Sequence of chain 1.B:
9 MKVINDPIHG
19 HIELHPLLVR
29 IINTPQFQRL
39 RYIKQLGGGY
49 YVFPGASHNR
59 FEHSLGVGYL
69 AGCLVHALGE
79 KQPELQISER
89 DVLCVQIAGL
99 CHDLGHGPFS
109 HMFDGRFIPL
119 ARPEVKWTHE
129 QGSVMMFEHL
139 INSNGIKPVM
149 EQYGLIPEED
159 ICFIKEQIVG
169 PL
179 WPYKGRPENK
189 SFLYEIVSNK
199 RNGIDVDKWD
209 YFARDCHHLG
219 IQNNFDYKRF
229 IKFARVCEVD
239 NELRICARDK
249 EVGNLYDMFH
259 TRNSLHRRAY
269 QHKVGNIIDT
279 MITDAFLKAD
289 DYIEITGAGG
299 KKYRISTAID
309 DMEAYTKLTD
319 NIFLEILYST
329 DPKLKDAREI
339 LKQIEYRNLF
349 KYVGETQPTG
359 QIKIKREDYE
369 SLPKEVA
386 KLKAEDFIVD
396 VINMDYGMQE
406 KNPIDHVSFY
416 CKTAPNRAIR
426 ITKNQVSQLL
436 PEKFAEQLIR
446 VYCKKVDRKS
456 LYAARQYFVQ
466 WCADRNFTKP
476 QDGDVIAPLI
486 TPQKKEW

Sequence of chain 2.B:
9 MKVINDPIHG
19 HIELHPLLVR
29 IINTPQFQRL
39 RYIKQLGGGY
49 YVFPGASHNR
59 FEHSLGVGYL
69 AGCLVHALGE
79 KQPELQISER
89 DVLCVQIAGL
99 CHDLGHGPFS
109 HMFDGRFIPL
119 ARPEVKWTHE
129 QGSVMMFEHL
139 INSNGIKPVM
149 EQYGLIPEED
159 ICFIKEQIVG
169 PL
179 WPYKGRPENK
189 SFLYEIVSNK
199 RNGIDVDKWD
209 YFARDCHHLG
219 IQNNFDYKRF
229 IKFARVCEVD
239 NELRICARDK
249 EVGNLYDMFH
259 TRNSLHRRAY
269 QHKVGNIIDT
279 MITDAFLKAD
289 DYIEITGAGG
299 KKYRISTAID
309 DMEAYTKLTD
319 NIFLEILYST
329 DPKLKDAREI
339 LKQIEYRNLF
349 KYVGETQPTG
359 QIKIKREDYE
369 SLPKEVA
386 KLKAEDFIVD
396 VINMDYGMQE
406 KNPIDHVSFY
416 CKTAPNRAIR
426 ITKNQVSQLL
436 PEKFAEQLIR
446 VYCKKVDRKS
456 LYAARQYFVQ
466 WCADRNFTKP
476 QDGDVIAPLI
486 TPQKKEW

Binding-site contacts:
Ligand atom O2G contacts residue LYS248 of chain 1.B at 3.3 Å (salt-bridge).
Ligand atom N1 contacts residue ARG227 of chain 1.B at 3.5 Å.
Ligand atom C2 contacts residue ASN13 of chain 2.B at 3.4 Å.
Ligand atom PB contacts residue MG1 of chain 2.N at 3.4 Å.
Ligand atom N9 contacts residue ARG227 of chain 1.B at 3.4 Å (salt-bridge).
Ligand atom C1' contacts residue PHE51 of chain 2.A at 3.4 Å (hydrophobic).
Ligand atom O1B contacts residue MG1 of chain 2.N at 2.0 Å.
Ligand atom O1G contacts residue ARG246 of chain 1.B at 3.3 Å (salt-bridge).
Ligand atom C5' contacts residue CZF1 of chain 2.P at 3.5 Å.
Ligand atom O1B contacts residue CZF1 of chain 2.P at 2.6 Å (h-bond).
Ligand atom N3 contacts residue HIS19 of chain 2.B at 3.5 Å (h-bond).
Ligand atom N6 contacts residue ARG266 of chain 2.A at 3.5 Å.
Ligand atom O3G contacts residue MG1 of chain 2.N at 2.4 Å.
Ligand atom C5 contacts residue ARG227 of chain 1.B at 3.4 Å.
Ligand atom O2A contacts residue HIS270 of chain 2.A at 2.5 Å (h-bond).
Ligand atom O2G contacts residue ARG246 of chain 1.B at 2.7 Å (salt-bridge).
Ligand atom O2B contacts residue HIS270 of chain 2.A at 3.3 Å.
Ligand atom N6 contacts residue ASN252 of chain 1.B at 3.3 Å (h-bond).
Ligand atom PB contacts residue CZF1 of chain 2.P at 3.3 Å.
Ligand atom O3' contacts residue VAL50 of chain 2.A at 2.6 Å (h-bond).
Ligand atom O3' contacts residue ASN13 of chain 2.B at 3.0 Å (h-bond).
Ligand atom PB contacts residue LYS271 of chain 2.A at 3.4 Å.
Ligand atom N3 contacts residue ASN13 of chain 2.B at 3.0 Å (h-bond).
Ligand atom C2' contacts residue PHE51 of chain 2.A at 3.4 Å (hydrophobic).
Ligand atom N9 contacts residue PHE51 of chain 2.A at 3.5 Å.
Ligand atom O1G contacts residue LYS271 of chain 2.A at 3.0 Å (salt-bridge).
Ligand atom O1A contacts residue LYS248 of chain 1.B at 2.8 Å (salt-bridge).
Ligand atom O4' contacts residue ARG227 of chain 1.B at 3.2 Å (salt-bridge).
Ligand atom O3G contacts residue LYS417 of chain 1.B at 3.5 Å (salt-bridge).
Ligand atom O3G contacts residue CZF1 of chain 2.P at 2.5 Å (h-bond).
Ligand atom C4' contacts residue CZF1 of chain 2.P at 3.4 Å.
Ligand atom O2B contacts residue CZF1 of chain 2.P at 3.5 Å.
Ligand atom O3B contacts residue LYS271 of chain 2.A at 3.2 Å (salt-bridge).
Ligand atom O3A contacts residue CZF1 of chain 2.P at 3.4 Å (h-bond).
Ligand atom O2B contacts residue LYS271 of chain 2.A at 2.6 Å (salt-bridge).
Ligand atom O1A contacts residue ARG227 of chain 1.B at 2.7 Å (salt-bridge).
Ligand atom C3' contacts residue VAL50 of chain 2.A at 3.2 Å (hydrophobic).
Ligand atom C3' contacts residue CZF1 of chain 2.P at 3.2 Å.
Ligand atom C4 contacts residue ARG227 of chain 1.B at 3.3 Å.
Ligand atom O3' contacts residue CZF1 of chain 2.P at 3.2 Å (h-bond).

Sequence of chain 2.A:
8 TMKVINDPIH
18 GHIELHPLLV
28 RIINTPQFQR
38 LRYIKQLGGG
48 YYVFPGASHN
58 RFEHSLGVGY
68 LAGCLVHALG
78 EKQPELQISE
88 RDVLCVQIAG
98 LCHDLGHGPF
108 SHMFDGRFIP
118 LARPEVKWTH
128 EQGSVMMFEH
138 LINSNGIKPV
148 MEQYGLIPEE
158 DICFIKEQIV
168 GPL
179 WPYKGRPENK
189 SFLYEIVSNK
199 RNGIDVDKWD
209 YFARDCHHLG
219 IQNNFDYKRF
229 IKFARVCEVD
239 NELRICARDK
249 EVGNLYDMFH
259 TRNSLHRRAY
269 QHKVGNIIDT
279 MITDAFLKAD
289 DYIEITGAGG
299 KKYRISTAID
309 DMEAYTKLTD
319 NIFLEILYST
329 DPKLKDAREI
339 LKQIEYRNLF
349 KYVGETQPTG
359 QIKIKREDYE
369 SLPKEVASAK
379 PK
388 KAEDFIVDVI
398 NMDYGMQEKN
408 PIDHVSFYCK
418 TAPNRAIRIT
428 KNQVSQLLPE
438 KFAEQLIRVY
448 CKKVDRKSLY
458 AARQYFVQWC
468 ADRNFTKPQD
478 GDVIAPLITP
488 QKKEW

A protein and the small-molecule ligand that binds it are described below.
Small molecule (SMILES): Nc1ncnc2c1ncn2[C@H]1C[C@H](O)[C@@H](CO[P](=O)(O)O[P](=O)(O)OP(=O)(O)O)O1